A small-molecule ligand and the protein it binds are described below.
Small molecule (SMILES): OC[C@H]1O[C@@H](O)[C@@H](O)[C@@H](O)[C@@H]1O

Sequence of chain 56.B:
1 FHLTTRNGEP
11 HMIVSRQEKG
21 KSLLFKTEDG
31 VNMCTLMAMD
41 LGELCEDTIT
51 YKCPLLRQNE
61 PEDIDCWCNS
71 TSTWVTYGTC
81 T

Binding-site contacts:
Ligand atom C5 contacts residue NAG1 of chain 56.N at 3.8 Å.
Ligand atom C4 contacts residue BMA1 of chain 56.P at 3.6 Å.
Ligand atom O2 contacts residue HIS2 of chain 56.B at 3.4 Å (h-bond).
Ligand atom O6 contacts residue NAG1 of chain 56.N at 4.5 Å.
Ligand atom C2 contacts residue BMA1 of chain 56.P at 3.2 Å.
Ligand atom O5 contacts residue NAG1 of chain 56.N at 2.5 Å (h-bond).
Ligand atom C2 contacts residue HIS2 of chain 56.B at 4.5 Å.
Ligand atom O2 contacts residue NAG1 of chain 56.N at 3.4 Å (h-bond).
Ligand atom O2 contacts residue BMA1 of chain 56.P at 3.0 Å (h-bond).
Ligand atom C3 contacts residue NAG1 of chain 56.N at 4.1 Å.
Ligand atom C3 contacts residue BMA1 of chain 56.P at 2.5 Å.
Ligand atom C1 contacts residue NAG1 of chain 56.N at 1.7 Å.
Ligand atom O3 contacts residue BMA1 of chain 56.P at 1.1 Å.
Ligand atom O4 contacts residue BMA1 of chain 56.P at 4.0 Å.
Ligand atom C2 contacts residue NAG1 of chain 56.N at 2.9 Å.